This protein binds this small molecule.
Small molecule (SMILES): OC[C@@H]1O[C@@H](OC[C@@H]2O[C@@H](OC[C@@H]3O[C@@H](OC[C@@H]4O[C@@H](OC[C@@H]5O[C@@H](OC[C@@H]6O[C@@H](O)[C@H](O)[C@H]6O)[C@H](O)[C@H]5O)[C@H](O)[C@H]4O)[C@H](O)[C@H]3O)[C@H](O)[C@H]2O)[C@H](O)[C@H]1O

Binding-site contacts:
Ligand atom C2 contacts residue ARG20 of chain 1.A at 3.7 Å.
Ligand atom C2 contacts residue ASP132 of chain 1.A at 3.5 Å.
Ligand atom C3 contacts residue ASP266 of chain 1.A at 3.4 Å.
Ligand atom C5 contacts residue TRP192 of chain 1.A at 3.5 Å (hydrophobic).
Ligand atom O2 contacts residue ASP132 of chain 1.A at 2.7 Å (salt-bridge).
Ligand atom C2 contacts residue ASN75 of chain 1.A at 3.4 Å.
Ligand atom O5 contacts residue TRP265 of chain 1.A at 3.5 Å (h-bond).
Ligand atom O4 contacts residue GLY296 of chain 1.A at 3.4 Å.
Ligand atom C1 contacts residue SER297 of chain 1.A at 3.2 Å.
Ligand atom O4 contacts residue TRP265 of chain 1.A at 3.4 Å (h-bond).
Ligand atom C5 contacts residue TRP265 of chain 1.A at 3.5 Å (hydrophobic).
Ligand atom O5 contacts residue SER297 of chain 1.A at 3.2 Å (h-bond).
Ligand atom O3 contacts residue ASP132 of chain 1.A at 2.7 Å (salt-bridge).
Ligand atom O2 contacts residue GLY134 of chain 1.A at 3.3 Å.
Ligand atom O2 contacts residue PHE136 of chain 1.A at 3.7 Å.
Ligand atom O3 contacts residue GLN22 of chain 1.A at 3.0 Å (h-bond).
Ligand atom C5 contacts residue GLY296 of chain 1.A at 3.5 Å.
Ligand atom C2 contacts residue SER297 of chain 1.A at 3.6 Å.
Ligand atom O2 contacts residue LEU298 of chain 1.A at 3.3 Å.
Ligand atom C1 contacts residue TRP265 of chain 1.A at 3.4 Å (hydrophobic).
Ligand atom O2 contacts residue PRO76 of chain 1.A at 3.2 Å.
Ligand atom C1 contacts residue GLU374 of chain 1.A at 3.5 Å.
Ligand atom C4 contacts residue PHE371 of chain 1.A at 3.6 Å (hydrophobic).
Ligand atom O5 contacts residue GLY296 of chain 1.A at 3.3 Å.
Ligand atom O2 contacts residue PRO52 of chain 1.A at 3.4 Å.
Ligand atom C5 contacts residue TYR249 of chain 1.A at 3.5 Å (hydrophobic).
Ligand atom O2 contacts residue ASN75 of chain 1.A at 3.0 Å.
Ligand atom O2 contacts residue GLN22 of chain 1.A at 2.9 Å (h-bond).
Ligand atom C5 contacts residue ASP247 of chain 1.A at 3.6 Å.
Ligand atom O4 contacts residue TYR249 of chain 1.A at 3.5 Å.
Ligand atom O1 contacts residue GLU374 of chain 1.A at 2.8 Å (salt-bridge).
Ligand atom O5 contacts residue ARG20 of chain 1.A at 3.0 Å (salt-bridge).
Ligand atom O3 contacts residue ASP266 of chain 1.A at 2.6 Å (salt-bridge).
Ligand atom O3 contacts residue TRP265 of chain 1.A at 3.0 Å (h-bond).
Ligand atom O2 contacts residue GLY296 of chain 1.A at 3.1 Å.
Ligand atom C3 contacts residue ASP132 of chain 1.A at 3.5 Å.
Ligand atom O4 contacts residue PHE371 of chain 1.A at 3.7 Å.
Ligand atom O2 contacts residue SER297 of chain 1.A at 3.2 Å (h-bond).
Ligand atom O5 contacts residue ASN189 of chain 1.A at 3.2 Å (h-bond).
Ligand atom O4 contacts residue SER297 of chain 1.A at 3.2 Å (h-bond).

Sequence of chain 1.A:
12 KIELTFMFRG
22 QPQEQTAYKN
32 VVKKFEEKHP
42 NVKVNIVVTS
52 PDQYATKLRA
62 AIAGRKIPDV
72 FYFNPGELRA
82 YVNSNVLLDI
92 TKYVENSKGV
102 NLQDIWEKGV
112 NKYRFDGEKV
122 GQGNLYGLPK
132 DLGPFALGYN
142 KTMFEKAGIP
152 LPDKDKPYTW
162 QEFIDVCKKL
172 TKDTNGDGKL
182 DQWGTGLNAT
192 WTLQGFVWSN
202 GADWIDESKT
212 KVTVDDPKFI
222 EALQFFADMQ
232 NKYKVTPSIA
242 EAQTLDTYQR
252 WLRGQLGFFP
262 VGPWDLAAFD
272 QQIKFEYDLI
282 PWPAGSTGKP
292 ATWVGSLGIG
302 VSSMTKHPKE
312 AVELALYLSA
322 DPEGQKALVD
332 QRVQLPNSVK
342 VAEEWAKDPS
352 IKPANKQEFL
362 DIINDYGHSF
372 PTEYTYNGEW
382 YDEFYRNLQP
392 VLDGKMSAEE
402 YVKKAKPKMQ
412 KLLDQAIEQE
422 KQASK